Sequence of chain 1.A:
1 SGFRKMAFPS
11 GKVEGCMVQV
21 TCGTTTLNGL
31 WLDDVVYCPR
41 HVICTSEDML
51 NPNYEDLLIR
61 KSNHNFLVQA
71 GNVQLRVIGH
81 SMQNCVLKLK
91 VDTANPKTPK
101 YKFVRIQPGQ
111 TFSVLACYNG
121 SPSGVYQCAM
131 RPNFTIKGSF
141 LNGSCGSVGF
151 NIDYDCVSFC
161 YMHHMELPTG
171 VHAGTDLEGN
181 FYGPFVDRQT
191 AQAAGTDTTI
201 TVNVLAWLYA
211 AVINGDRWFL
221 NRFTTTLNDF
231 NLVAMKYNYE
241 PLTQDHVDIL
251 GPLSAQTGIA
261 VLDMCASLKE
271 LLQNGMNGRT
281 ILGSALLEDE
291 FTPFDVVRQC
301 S

Binding-site contacts:
Ligand atom N3 contacts residue SER144 of chain 1.B at 3.5 Å (h-bond).
Ligand atom C15 contacts residue HIS164 of chain 1.B at 3.5 Å.
Ligand atom CL contacts residue ASP187 of chain 1.B at 3.5 Å.
Ligand atom C7 contacts residue SER144 of chain 1.B at 4.0 Å.
Ligand atom C8 contacts residue GLU166 of chain 1.B at 3.9 Å.
Ligand atom C17 contacts residue ARG188 of chain 1.B at 3.7 Å.
Ligand atom N3 contacts residue LEU141 of chain 1.B at 4.0 Å.
Ligand atom N3 contacts residue GLU166 of chain 1.B at 3.9 Å.
Ligand atom C12 contacts residue ASN142 of chain 1.B at 3.9 Å.
Ligand atom C15 contacts residue MET49 of chain 1.B at 3.9 Å (hydrophobic).
Ligand atom N3 contacts residue PHE140 of chain 1.B at 3.9 Å.
Ligand atom N3 contacts residue HIS163 of chain 1.B at 2.9 Å (h-bond).
Ligand atom C9 contacts residue GLU166 of chain 1.B at 3.6 Å.
Ligand atom C15 contacts residue MET165 of chain 1.B at 3.7 Å (hydrophobic).
Ligand atom O2 contacts residue GLU166 of chain 1.B at 3.1 Å (salt-bridge).
Ligand atom C20 contacts residue GLN189 of chain 1.B at 3.4 Å.
Ligand atom O2 contacts residue MET165 of chain 1.B at 3.4 Å.
Ligand atom C9 contacts residue ASN142 of chain 1.B at 3.8 Å.
Ligand atom C18 contacts residue GLN189 of chain 1.B at 3.9 Å.
Ligand atom C8 contacts residue LEU141 of chain 1.B at 3.8 Å (hydrophobic).
Ligand atom C7 contacts residue LEU141 of chain 1.B at 3.6 Å (hydrophobic).
Ligand atom C6 contacts residue HIS163 of chain 1.B at 3.2 Å.
Ligand atom C6 contacts residue CYS145 of chain 1.B at 3.7 Å (hydrophobic).
Ligand atom C16 contacts residue MET165 of chain 1.B at 3.8 Å (hydrophobic).
Ligand atom C7 contacts residue GLU166 of chain 1.B at 3.7 Å.
Ligand atom C9 contacts residue PHE140 of chain 1.B at 3.8 Å (hydrophobic).
Ligand atom C6 contacts residue MET165 of chain 1.B at 4.0 Å (hydrophobic).
Ligand atom C7 contacts residue PHE140 of chain 1.B at 3.6 Å (hydrophobic).
Ligand atom N2 contacts residue CYS145 of chain 1.B at 3.7 Å.
Ligand atom O1 contacts residue GLN189 of chain 1.B at 3.3 Å (h-bond).
Ligand atom C6 contacts residue GLU166 of chain 1.B at 3.8 Å.
Ligand atom C14 contacts residue MET49 of chain 1.B at 4.0 Å (hydrophobic).
Ligand atom C9 contacts residue LEU141 of chain 1.B at 3.8 Å (hydrophobic).
Ligand atom CL contacts residue HIS41 of chain 1.B at 3.4 Å.
Ligand atom CL contacts residue HIS164 of chain 1.B at 3.8 Å.
Ligand atom C8 contacts residue ASN142 of chain 1.B at 3.9 Å.
Ligand atom C18 contacts residue ARG188 of chain 1.B at 3.9 Å.
Ligand atom C15 contacts residue HIS41 of chain 1.B at 3.9 Å.
Ligand atom CL contacts residue MET165 of chain 1.B at 3.9 Å.
Ligand atom C contacts residue GLN189 of chain 1.B at 3.5 Å.

Sequence of chain 1.B:
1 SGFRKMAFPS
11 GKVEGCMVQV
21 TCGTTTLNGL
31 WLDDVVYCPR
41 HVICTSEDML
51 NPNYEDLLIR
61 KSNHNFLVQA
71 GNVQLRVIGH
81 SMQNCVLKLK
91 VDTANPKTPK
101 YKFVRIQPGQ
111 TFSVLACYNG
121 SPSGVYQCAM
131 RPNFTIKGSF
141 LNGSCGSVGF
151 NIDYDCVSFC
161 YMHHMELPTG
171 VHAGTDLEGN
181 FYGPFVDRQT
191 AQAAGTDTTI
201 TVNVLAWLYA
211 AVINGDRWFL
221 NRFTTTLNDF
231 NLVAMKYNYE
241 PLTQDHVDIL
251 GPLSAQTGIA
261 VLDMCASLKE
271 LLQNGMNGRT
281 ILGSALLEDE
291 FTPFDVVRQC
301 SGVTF

A small-molecule ligand and the protein it binds are described below.
Small molecule (SMILES): CN(C)S(=O)(=O)N1Cc2ccc(Cl)cc2[C@H](C(=O)Nc2cncc3ccccc23)C1